Binding-site contacts:
Ligand atom C7 contacts residue ASN154 of chain 39.C at 3.3 Å.
Ligand atom N2 contacts residue ASN154 of chain 39.C at 3.8 Å.
Ligand atom C2 contacts residue ASN154 of chain 39.C at 3.5 Å.
Ligand atom O5 contacts residue ASN154 of chain 39.C at 4.0 Å.
Ligand atom C1 contacts residue ASN154 of chain 39.C at 3.4 Å.
Ligand atom C1 contacts residue THR156 of chain 39.C at 3.6 Å.
Ligand atom C7 contacts residue THR156 of chain 39.C at 3.9 Å.
Ligand atom C8 contacts residue THR156 of chain 39.C at 4.0 Å.
Ligand atom C2 contacts residue THR156 of chain 39.C at 4.2 Å.
Ligand atom N2 contacts residue THR156 of chain 39.C at 3.6 Å (h-bond).
Ligand atom O6 contacts residue MET151 of chain 39.C at 3.4 Å.
Ligand atom C6 contacts residue MET151 of chain 39.C at 4.5 Å (hydrophobic).
Ligand atom C8 contacts residue ASN154 of chain 39.C at 3.6 Å.
Ligand atom O7 contacts residue ASN154 of chain 39.C at 2.6 Å (h-bond).

Sequence of chain 39.C:
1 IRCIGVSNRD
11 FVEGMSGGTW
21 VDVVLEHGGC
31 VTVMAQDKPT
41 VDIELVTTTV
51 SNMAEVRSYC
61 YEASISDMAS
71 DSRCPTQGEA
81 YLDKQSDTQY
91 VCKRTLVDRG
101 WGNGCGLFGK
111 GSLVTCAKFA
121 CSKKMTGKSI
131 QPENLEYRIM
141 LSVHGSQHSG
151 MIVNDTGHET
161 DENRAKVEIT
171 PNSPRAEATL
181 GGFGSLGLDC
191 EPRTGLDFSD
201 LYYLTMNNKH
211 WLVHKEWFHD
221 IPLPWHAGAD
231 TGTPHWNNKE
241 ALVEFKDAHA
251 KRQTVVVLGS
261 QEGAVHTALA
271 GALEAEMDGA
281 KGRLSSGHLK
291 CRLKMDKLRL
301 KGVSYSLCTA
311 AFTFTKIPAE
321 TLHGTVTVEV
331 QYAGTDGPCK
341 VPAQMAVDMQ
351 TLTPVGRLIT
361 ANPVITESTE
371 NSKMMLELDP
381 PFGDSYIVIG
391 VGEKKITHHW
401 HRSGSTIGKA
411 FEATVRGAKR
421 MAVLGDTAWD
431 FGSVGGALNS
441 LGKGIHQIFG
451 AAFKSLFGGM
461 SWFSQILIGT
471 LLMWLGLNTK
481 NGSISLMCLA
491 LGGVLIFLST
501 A

This small molecule binds to this protein.
Small molecule (SMILES): CC(=O)N[C@H]1[C@H](O[C@H]2[C@H](O)[C@@H](NC(C)=O)CO[C@@H]2CO)O[C@H](CO)[C@@H](O)[C@@H]1O